This protein binds this small molecule.
Small molecule (SMILES): CC(=O)N[C@@H]1[C@@H](O[C@@H]2O[C@H](CO)[C@H](O)[C@H](O[C@]3(C(=O)O)C[C@H](O)[C@@H](NC(C)=O)[C@H]([C@H](O)[C@H](O)CO)O3)[C@H]2O)[C@@H](O)[C@@H](CO)O[C@@H]1O

Sequence of chain 1.A:
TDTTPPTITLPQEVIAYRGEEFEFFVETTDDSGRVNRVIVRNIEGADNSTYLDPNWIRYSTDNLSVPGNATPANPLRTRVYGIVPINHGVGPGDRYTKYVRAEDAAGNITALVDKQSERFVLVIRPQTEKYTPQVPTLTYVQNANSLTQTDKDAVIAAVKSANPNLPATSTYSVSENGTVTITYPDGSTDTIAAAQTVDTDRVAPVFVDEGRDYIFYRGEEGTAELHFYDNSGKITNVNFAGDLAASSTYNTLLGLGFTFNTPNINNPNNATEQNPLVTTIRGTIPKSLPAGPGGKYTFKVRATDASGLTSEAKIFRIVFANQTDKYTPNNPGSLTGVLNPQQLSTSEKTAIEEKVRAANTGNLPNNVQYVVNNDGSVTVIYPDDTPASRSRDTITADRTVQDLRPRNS

Binding-site contacts:
Ligand atom O1A contacts residue TYR297 of chain 1.A at 3.7 Å.
Ligand atom C9 contacts residue THR252 of chain 1.A at 3.4 Å.
Ligand atom C9 contacts residue THR249 of chain 1.A at 4.0 Å.
Ligand atom C6 contacts residue LYS296 of chain 1.A at 3.8 Å.
Ligand atom O1 contacts residue ALA245 of chain 1.A at 3.4 Å.
Ligand atom O10 contacts residue GLY294 of chain 1.A at 4.0 Å.
Ligand atom C4 contacts residue ALA245 of chain 1.A at 3.8 Å (hydrophobic).
Ligand atom O6 contacts residue ALA245 of chain 1.A at 3.4 Å.
Ligand atom O5 contacts residue ALA245 of chain 1.A at 3.8 Å.
Ligand atom C11 contacts residue TYR297 of chain 1.A at 3.9 Å (hydrophobic).
Ligand atom C11 contacts residue GLY294 of chain 1.A at 3.5 Å.
Ligand atom C10 contacts residue GLY294 of chain 1.A at 3.4 Å.
Ligand atom O8 contacts residue TYR297 of chain 1.A at 3.8 Å.
Ligand atom O1B contacts residue THR298 of chain 1.A at 2.7 Å (h-bond).
Ligand atom C11 contacts residue LYS296 of chain 1.A at 3.8 Å.
Ligand atom C4 contacts residue GLY294 of chain 1.A at 3.6 Å.
Ligand atom O8 contacts residue THR249 of chain 1.A at 2.8 Å (h-bond).
Ligand atom N5 contacts residue LYS296 of chain 1.A at 2.8 Å (salt-bridge).
Ligand atom O4 contacts residue GLY294 of chain 1.A at 2.8 Å (h-bond).
Ligand atom O9 contacts residue THR252 of chain 1.A at 3.6 Å (h-bond).
Ligand atom N5 contacts residue GLY294 of chain 1.A at 3.3 Å (h-bond).
Ligand atom C8 contacts residue THR249 of chain 1.A at 3.8 Å.
Ligand atom C7 contacts residue TYR297 of chain 1.A at 3.9 Å (hydrophobic).
Ligand atom O9 contacts residue THR249 of chain 1.A at 3.3 Å (h-bond).
Ligand atom C4 contacts residue LYS296 of chain 1.A at 3.5 Å.
Ligand atom O6 contacts residue LYS300 of chain 1.A at 4.0 Å.
Ligand atom C11 contacts residue PHE320 of chain 1.A at 3.8 Å (hydrophobic).
Ligand atom C9 contacts residue SER248 of chain 1.A at 4.0 Å.
Ligand atom O9 contacts residue SER248 of chain 1.A at 2.7 Å (h-bond).
Ligand atom C8 contacts residue SER248 of chain 1.A at 3.8 Å.
Ligand atom C5 contacts residue LYS296 of chain 1.A at 3.5 Å.
Ligand atom N5 contacts residue TYR297 of chain 1.A at 4.0 Å.
Ligand atom O1B contacts residue LYS296 of chain 1.A at 3.6 Å.
Ligand atom C1 contacts residue THR298 of chain 1.A at 3.5 Å.
Ligand atom C5 contacts residue ALA245 of chain 1.A at 3.7 Å (hydrophobic).
Ligand atom C3 contacts residue ALA245 of chain 1.A at 3.7 Å (hydrophobic).
Ligand atom O1 contacts residue LEU244 of chain 1.A at 3.8 Å.
Ligand atom O1A contacts residue THR298 of chain 1.A at 2.9 Å (h-bond).
Ligand atom C5 contacts residue GLY294 of chain 1.A at 4.0 Å.
Ligand atom C10 contacts residue LYS296 of chain 1.A at 3.7 Å.